Binding-site contacts:
Ligand atom O7 contacts residue ASN79 of chain 1.B at 3.3 Å (h-bond).
Ligand atom C8 contacts residue ASN79 of chain 1.B at 3.3 Å.
Ligand atom C8 contacts residue ARG291 of chain 1.A at 3.9 Å.
Ligand atom C8 contacts residue GLU69 of chain 1.B at 3.8 Å.
Ligand atom C7 contacts residue LYS75 of chain 1.B at 4.0 Å.
Ligand atom C7 contacts residue GLU69 of chain 1.B at 4.3 Å.
Ligand atom C7 contacts residue ASN79 of chain 1.B at 3.5 Å.
Ligand atom N2 contacts residue ASN82 of chain 1.B at 3.0 Å (h-bond).
Ligand atom O7 contacts residue GLU69 of chain 1.B at 4.2 Å.
Ligand atom C8 contacts residue GLY78 of chain 1.B at 4.1 Å.
Ligand atom C7 contacts residue ASN82 of chain 1.B at 3.8 Å.
Ligand atom C1 contacts residue ASN82 of chain 1.B at 1.5 Å.
Ligand atom C8 contacts residue LYS75 of chain 1.B at 3.4 Å.
Ligand atom N2 contacts residue GLU72 of chain 1.B at 3.8 Å.
Ligand atom C8 contacts residue GLU72 of chain 1.B at 3.7 Å.
Ligand atom O7 contacts residue LYS75 of chain 1.B at 3.8 Å.
Ligand atom O7 contacts residue GLU104 of chain 3.A at 4.4 Å.
Ligand atom C3 contacts residue GLU72 of chain 1.B at 4.1 Å.
Ligand atom N2 contacts residue ASN79 of chain 1.B at 4.5 Å.
Ligand atom C2 contacts residue ASN82 of chain 1.B at 2.5 Å.
Ligand atom O7 contacts residue GLU72 of chain 1.B at 4.4 Å.
Ligand atom C5 contacts residue ASN82 of chain 1.B at 3.6 Å.
Ligand atom C7 contacts residue GLU72 of chain 1.B at 3.8 Å.
Ligand atom C3 contacts residue ASN82 of chain 1.B at 3.9 Å.
Ligand atom O5 contacts residue ASN82 of chain 1.B at 2.3 Å (h-bond).
Ligand atom O3 contacts residue GLU72 of chain 1.B at 3.5 Å (salt-bridge).
Ligand atom O7 contacts residue ASN82 of chain 1.B at 4.1 Å.
Ligand atom O6 contacts residue ARG291 of chain 1.A at 4.3 Å.
Ligand atom C4 contacts residue ASN82 of chain 1.B at 4.2 Å.

Sequence of chain 1.B:
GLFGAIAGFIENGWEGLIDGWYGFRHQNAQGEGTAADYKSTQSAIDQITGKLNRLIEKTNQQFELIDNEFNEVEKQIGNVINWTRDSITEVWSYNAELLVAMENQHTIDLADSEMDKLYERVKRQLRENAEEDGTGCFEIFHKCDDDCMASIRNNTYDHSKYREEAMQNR

Sequence of chain 1.A:
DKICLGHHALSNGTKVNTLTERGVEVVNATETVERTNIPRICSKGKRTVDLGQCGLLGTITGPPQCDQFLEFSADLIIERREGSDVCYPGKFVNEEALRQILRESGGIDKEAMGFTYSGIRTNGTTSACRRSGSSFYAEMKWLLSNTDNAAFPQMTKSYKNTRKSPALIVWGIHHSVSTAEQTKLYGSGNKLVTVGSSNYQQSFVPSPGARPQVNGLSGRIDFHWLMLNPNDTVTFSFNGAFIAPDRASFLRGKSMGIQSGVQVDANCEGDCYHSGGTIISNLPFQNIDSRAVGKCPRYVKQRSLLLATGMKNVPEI

Sequence of chain 3.A:
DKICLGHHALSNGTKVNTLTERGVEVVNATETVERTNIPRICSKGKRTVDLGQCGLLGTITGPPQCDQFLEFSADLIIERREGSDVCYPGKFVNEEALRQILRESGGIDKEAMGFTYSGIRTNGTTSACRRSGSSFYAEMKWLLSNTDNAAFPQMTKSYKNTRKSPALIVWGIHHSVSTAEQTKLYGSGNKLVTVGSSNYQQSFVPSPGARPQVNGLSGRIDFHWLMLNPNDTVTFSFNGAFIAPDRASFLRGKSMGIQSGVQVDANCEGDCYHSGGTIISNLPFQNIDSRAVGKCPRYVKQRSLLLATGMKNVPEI

This small molecule binds to this protein.
Small molecule (SMILES): CC(=O)N[C@H]1[C@H](O[C@H]2[C@H](O)[C@@H](NC(C)=O)CO[C@@H]2CO)O[C@H](CO)[C@@H](O)[C@@H]1O